Binding-site contacts:
Ligand atom O3 contacts residue GOL1 of chain 1.I at 3.4 Å.
Ligand atom C8 contacts residue ASP204 of chain 1.A at 3.5 Å.
Ligand atom C1 contacts residue TYR171 of chain 1.A at 3.5 Å (hydrophobic).
Ligand atom C7 contacts residue GLY201 of chain 1.A at 3.7 Å.
Ligand atom C8 contacts residue GLY201 of chain 1.A at 3.7 Å.
Ligand atom O3 contacts residue GLY201 of chain 1.A at 2.7 Å (h-bond).
Ligand atom C7 contacts residue ASP204 of chain 1.A at 3.6 Å.
Ligand atom C6 contacts residue PHE165 of chain 1.A at 3.6 Å (hydrophobic).
Ligand atom O4 contacts residue GOL1 of chain 1.I at 3.2 Å.
Ligand atom N2 contacts residue ASP204 of chain 1.A at 2.8 Å (salt-bridge).
Ligand atom C4 contacts residue GOL1 of chain 1.I at 3.9 Å.
Ligand atom O7 contacts residue GLY201 of chain 1.A at 4.0 Å.
Ligand atom C4 contacts residue ASP203 of chain 1.A at 3.5 Å.
Ligand atom C4 contacts residue TYR171 of chain 1.A at 3.9 Å (hydrophobic).
Ligand atom O6 contacts residue PHE165 of chain 1.A at 3.9 Å.
Ligand atom C5 contacts residue TYR174 of chain 1.A at 3.9 Å (hydrophobic).
Ligand atom C2 contacts residue ASP204 of chain 1.A at 3.8 Å.
Ligand atom O3 contacts residue GLY200 of chain 1.A at 3.5 Å.
Ligand atom C8 contacts residue ILE248 of chain 1.A at 3.9 Å (hydrophobic).
Ligand atom O4 contacts residue ASP203 of chain 1.A at 2.5 Å (salt-bridge).
Ligand atom C3 contacts residue TYR171 of chain 1.A at 3.8 Å (hydrophobic).
Ligand atom O3 contacts residue ASP203 of chain 1.A at 2.6 Å (salt-bridge).
Ligand atom N2 contacts residue GLY201 of chain 1.A at 3.8 Å.
Ligand atom C6 contacts residue TYR171 of chain 1.A at 4.1 Å (hydrophobic).
Ligand atom C2 contacts residue TYR171 of chain 1.A at 4.0 Å (hydrophobic).
Ligand atom N2 contacts residue TYR171 of chain 1.A at 4.1 Å.
Ligand atom O4 contacts residue TYR174 of chain 1.A at 3.3 Å.
Ligand atom O2 contacts residue PHE245 of chain 1.A at 3.7 Å.
Ligand atom C5 contacts residue TYR171 of chain 1.A at 4.1 Å (hydrophobic).
Ligand atom C7 contacts residue ARG244 of chain 1.A at 3.9 Å.
Ligand atom C6 contacts residue TYR174 of chain 1.A at 3.8 Å (hydrophobic).
Ligand atom C3 contacts residue ASP204 of chain 1.A at 4.0 Å.
Ligand atom O6 contacts residue TRP199 of chain 1.A at 3.8 Å.
Ligand atom C5 contacts residue TYR171 of chain 1.A at 3.8 Å (hydrophobic).
Ligand atom C3 contacts residue GLY201 of chain 1.A at 3.9 Å.
Ligand atom O5 contacts residue TYR171 of chain 1.A at 4.0 Å.
Ligand atom C8 contacts residue PHE245 of chain 1.A at 4.0 Å (hydrophobic).
Ligand atom O7 contacts residue TRP199 of chain 1.A at 4.0 Å.
Ligand atom C3 contacts residue ASP203 of chain 1.A at 3.2 Å.
Ligand atom O7 contacts residue ARG244 of chain 1.A at 2.9 Å (salt-bridge).

The protein below binds the small molecule below.
Small molecule (SMILES): CC(=O)N[C@H]1[C@H](O[C@H]2[C@@H](O)[C@@H](CO)O[C@@H](O[C@H]3[C@H](O)[C@@H](O)[C@H](O)O[C@@H]3CO)[C@@H]2O)O[C@H](CO)[C@@H](O)[C@@H]1O

Sequence of chain 1.A:
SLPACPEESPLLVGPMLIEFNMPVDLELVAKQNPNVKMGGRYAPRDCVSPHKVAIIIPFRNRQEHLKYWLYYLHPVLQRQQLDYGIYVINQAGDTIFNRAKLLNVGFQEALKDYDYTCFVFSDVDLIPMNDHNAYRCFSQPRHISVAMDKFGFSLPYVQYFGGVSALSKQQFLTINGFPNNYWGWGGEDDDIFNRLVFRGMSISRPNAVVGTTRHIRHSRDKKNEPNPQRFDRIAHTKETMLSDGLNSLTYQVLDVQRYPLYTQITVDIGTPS